The protein below binds the small molecule below.
Small molecule (SMILES): CC(=O)N[C@@H]1[C@@H](O)[C@H](O)[C@@H](CO)O[C@H]1O

Sequence of chain 48.B:
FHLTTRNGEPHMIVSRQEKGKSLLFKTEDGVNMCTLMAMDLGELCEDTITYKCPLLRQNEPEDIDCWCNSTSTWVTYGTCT

Binding-site contacts:
Ligand atom C7 contacts residue SER70 of chain 48.B at 4.4 Å.
Ligand atom O1 contacts residue SER70 of chain 48.B at 4.2 Å.
Ligand atom O1 contacts residue VAL31 of chain 48.B at 3.4 Å (h-bond).
Ligand atom C5 contacts residue VAL31 of chain 48.B at 4.2 Å (hydrophobic).
Ligand atom C2 contacts residue ASN69 of chain 48.B at 4.2 Å.
Ligand atom C8 contacts residue ARG57 of chain 48.B at 4.2 Å.
Ligand atom C5 contacts residue MET33 of chain 48.B at 3.7 Å (hydrophobic).
Ligand atom C5 contacts residue NAG1 of chain 48.R at 4.3 Å.
Ligand atom C1 contacts residue VAL31 of chain 48.B at 4.3 Å (hydrophobic).
Ligand atom O1 contacts residue ASN69 of chain 48.B at 2.1 Å (h-bond).
Ligand atom C6 contacts residue LEU24 of chain 48.B at 4.5 Å (hydrophobic).
Ligand atom C3 contacts residue VAL31 of chain 48.B at 3.0 Å (hydrophobic).
Ligand atom O4 contacts residue VAL31 of chain 48.B at 3.3 Å.
Ligand atom O3 contacts residue NAG1 of chain 48.R at 2.6 Å (h-bond).
Ligand atom C4 contacts residue NAG1 of chain 48.R at 3.2 Å.
Ligand atom C7 contacts residue ASN69 of chain 48.B at 3.8 Å.
Ligand atom C6 contacts residue NAG1 of chain 48.R at 4.3 Å.
Ligand atom C2 contacts residue VAL31 of chain 48.B at 4.0 Å (hydrophobic).
Ligand atom C8 contacts residue ASN69 of chain 48.B at 3.4 Å.
Ligand atom O5 contacts residue MET33 of chain 48.B at 4.2 Å.
Ligand atom C3 contacts residue NAG1 of chain 48.R at 3.7 Å.
Ligand atom C6 contacts residue ASN69 of chain 48.B at 4.4 Å.
Ligand atom O5 contacts residue ASN69 of chain 48.B at 2.8 Å (h-bond).
Ligand atom O4 contacts residue NAG1 of chain 48.R at 3.0 Å.
Ligand atom N2 contacts residue ASN69 of chain 48.B at 4.3 Å.
Ligand atom C8 contacts residue SER70 of chain 48.B at 3.7 Å.
Ligand atom C5 contacts residue ASN69 of chain 48.B at 3.7 Å.
Ligand atom C1 contacts residue ASN69 of chain 48.B at 2.7 Å.
Ligand atom C6 contacts residue MET33 of chain 48.B at 3.5 Å (hydrophobic).
Ligand atom O3 contacts residue VAL31 of chain 48.B at 3.6 Å.
Ligand atom N2 contacts residue VAL31 of chain 48.B at 4.0 Å.
Ligand atom O7 contacts residue ASN69 of chain 48.B at 3.8 Å.
Ligand atom O6 contacts residue NAG1 of chain 48.R at 3.0 Å.
Ligand atom C4 contacts residue VAL31 of chain 48.B at 3.8 Å (hydrophobic).
Ligand atom O1 contacts residue MET33 of chain 48.B at 3.9 Å.